Binding-site contacts:
Ligand atom C1 contacts residue ASN341 of chain 1.A at 1.5 Å.
Ligand atom O7 contacts residue ASN341 of chain 1.A at 3.0 Å (h-bond).
Ligand atom C5 contacts residue ASN341 of chain 1.A at 3.7 Å.
Ligand atom N2 contacts residue ASN341 of chain 1.A at 2.9 Å (h-bond).
Ligand atom C7 contacts residue ASN341 of chain 1.A at 3.2 Å.
Ligand atom O5 contacts residue ASN341 of chain 1.A at 2.4 Å (h-bond).
Ligand atom O7 contacts residue SER369 of chain 1.A at 4.1 Å.
Ligand atom C3 contacts residue ASN341 of chain 1.A at 3.8 Å.
Ligand atom C4 contacts residue ASN341 of chain 1.A at 4.2 Å.
Ligand atom C2 contacts residue ASN341 of chain 1.A at 2.5 Å.

Sequence of chain 1.A:
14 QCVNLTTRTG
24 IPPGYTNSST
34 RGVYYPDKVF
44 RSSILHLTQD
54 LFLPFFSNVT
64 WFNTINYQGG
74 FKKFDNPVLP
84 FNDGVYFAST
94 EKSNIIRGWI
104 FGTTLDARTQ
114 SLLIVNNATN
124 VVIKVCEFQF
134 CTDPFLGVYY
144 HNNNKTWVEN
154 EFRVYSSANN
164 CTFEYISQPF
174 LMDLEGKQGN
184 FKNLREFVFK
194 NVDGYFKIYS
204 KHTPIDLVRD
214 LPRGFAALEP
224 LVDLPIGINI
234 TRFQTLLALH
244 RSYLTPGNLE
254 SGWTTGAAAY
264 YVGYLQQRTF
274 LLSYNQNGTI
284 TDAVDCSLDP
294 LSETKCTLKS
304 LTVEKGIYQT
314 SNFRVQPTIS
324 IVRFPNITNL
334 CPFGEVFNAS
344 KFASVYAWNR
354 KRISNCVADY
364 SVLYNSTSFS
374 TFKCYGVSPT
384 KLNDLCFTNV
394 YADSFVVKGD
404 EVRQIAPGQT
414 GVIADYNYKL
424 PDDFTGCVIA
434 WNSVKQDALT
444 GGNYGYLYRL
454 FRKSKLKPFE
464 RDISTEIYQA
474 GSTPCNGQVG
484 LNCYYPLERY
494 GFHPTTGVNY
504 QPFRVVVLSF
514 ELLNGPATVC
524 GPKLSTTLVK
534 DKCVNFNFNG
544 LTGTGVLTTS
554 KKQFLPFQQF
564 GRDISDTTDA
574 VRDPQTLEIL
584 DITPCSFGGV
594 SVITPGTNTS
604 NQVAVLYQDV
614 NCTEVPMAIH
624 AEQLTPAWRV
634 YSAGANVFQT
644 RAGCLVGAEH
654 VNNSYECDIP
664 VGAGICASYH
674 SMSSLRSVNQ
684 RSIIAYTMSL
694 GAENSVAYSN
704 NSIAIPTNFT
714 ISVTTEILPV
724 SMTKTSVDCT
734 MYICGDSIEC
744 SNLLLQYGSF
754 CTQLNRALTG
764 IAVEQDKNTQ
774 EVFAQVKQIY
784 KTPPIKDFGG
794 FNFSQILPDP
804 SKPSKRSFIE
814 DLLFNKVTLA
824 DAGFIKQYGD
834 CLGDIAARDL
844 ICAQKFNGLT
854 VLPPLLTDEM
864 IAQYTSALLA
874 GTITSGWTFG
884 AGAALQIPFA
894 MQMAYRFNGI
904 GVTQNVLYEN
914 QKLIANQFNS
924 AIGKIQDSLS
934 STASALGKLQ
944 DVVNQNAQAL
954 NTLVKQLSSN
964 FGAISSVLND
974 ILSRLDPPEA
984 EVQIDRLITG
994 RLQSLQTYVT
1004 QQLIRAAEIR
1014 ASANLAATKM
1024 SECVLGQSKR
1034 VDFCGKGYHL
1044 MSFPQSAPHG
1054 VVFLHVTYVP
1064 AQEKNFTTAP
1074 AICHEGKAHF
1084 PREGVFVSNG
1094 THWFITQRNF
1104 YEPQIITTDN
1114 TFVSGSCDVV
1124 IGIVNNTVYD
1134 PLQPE

The protein below binds the small molecule below.
Small molecule (SMILES): CC(=O)N[C@@H]1[C@@H](O)[C@H](O)[C@@H](CO)O[C@H]1O